Binding-site contacts:
Ligand atom O1B contacts residue VAL170 of chain 1.C at 3.5 Å.
Ligand atom C2U contacts residue PRO129 of chain 1.C at 3.5 Å (hydrophobic).
Ligand atom C7 contacts residue ASN27 of chain 1.C at 3.3 Å.
Ligand atom C5D contacts residue VAL334 of chain 1.C at 3.6 Å (hydrophobic).
Ligand atom C5U contacts residue SER169 of chain 1.C at 3.4 Å.
Ligand atom C4 contacts residue ASP312 of chain 1.C at 3.2 Å.
Ligand atom O2U contacts residue ASP131 of chain 1.C at 3.5 Å (salt-bridge).
Ligand atom O7 contacts residue ASN27 of chain 1.C at 3.3 Å.
Ligand atom O5 contacts residue VAL170 of chain 1.C at 3.5 Å.
Ligand atom O2D contacts residue PRO129 of chain 1.C at 3.4 Å.
Ligand atom O1A contacts residue SER169 of chain 1.C at 2.7 Å (h-bond).
Ligand atom O3 contacts residue ASP312 of chain 1.C at 3.2 Å (salt-bridge).
Ligand atom C8 contacts residue ALA100 of chain 1.C at 3.4 Å (hydrophobic).
Ligand atom O4D contacts residue PHE167 of chain 1.C at 3.5 Å.
Ligand atom O2A contacts residue VAL170 of chain 1.C at 2.8 Å (h-bond).
Ligand atom C5U contacts residue PRO129 of chain 1.C at 3.4 Å (hydrophobic).
Ligand atom O4U contacts residue PRO129 of chain 1.C at 3.4 Å (h-bond).
Ligand atom O4U contacts residue ILE130 of chain 1.C at 3.1 Å.
Ligand atom N3U contacts residue PRO129 of chain 1.C at 3.1 Å (h-bond).
Ligand atom O2A contacts residue SER169 of chain 1.C at 3.4 Å.
Ligand atom C2 contacts residue ASN27 of chain 1.C at 3.4 Å.
Ligand atom O2B contacts residue ARG128 of chain 1.C at 3.1 Å (salt-bridge).
Ligand atom O2D contacts residue ARG128 of chain 1.C at 3.2 Å.
Ligand atom N3U contacts residue ASP131 of chain 1.C at 2.8 Å (salt-bridge).
Ligand atom O1E contacts residue LYS26 of chain 1.C at 3.0 Å (salt-bridge).
Ligand atom O1E contacts residue ASN27 of chain 1.C at 3.3 Å (h-bond).
Ligand atom O3D contacts residue VAL334 of chain 1.C at 2.5 Å (h-bond).
Ligand atom O2D contacts residue SER127 of chain 1.C at 3.1 Å (h-bond).
Ligand atom O1B contacts residue GLY171 of chain 1.C at 2.8 Å (h-bond).
Ligand atom C8 contacts residue ASN27 of chain 1.C at 3.4 Å.
Ligand atom O2U contacts residue PRO129 of chain 1.C at 3.2 Å.
Ligand atom O3 contacts residue ASN27 of chain 1.C at 3.1 Å (h-bond).
Ligand atom O4U contacts residue ASP131 of chain 1.C at 3.3 Å (salt-bridge).
Ligand atom N2 contacts residue ASN27 of chain 1.C at 3.5 Å (h-bond).
Ligand atom C4U contacts residue PRO129 of chain 1.C at 3.0 Å (hydrophobic).
Ligand atom O4 contacts residue ASP312 of chain 1.C at 2.6 Å (salt-bridge).
Ligand atom O1 contacts residue ARG128 of chain 1.C at 3.5 Å (salt-bridge).
Ligand atom O4U contacts residue LEU132 of chain 1.C at 2.8 Å (h-bond).
Ligand atom O4 contacts residue THR311 of chain 1.C at 3.5 Å.
Ligand atom C3D contacts residue VAL334 of chain 1.C at 3.3 Å (hydrophobic).

Sequence of chain 1.C:
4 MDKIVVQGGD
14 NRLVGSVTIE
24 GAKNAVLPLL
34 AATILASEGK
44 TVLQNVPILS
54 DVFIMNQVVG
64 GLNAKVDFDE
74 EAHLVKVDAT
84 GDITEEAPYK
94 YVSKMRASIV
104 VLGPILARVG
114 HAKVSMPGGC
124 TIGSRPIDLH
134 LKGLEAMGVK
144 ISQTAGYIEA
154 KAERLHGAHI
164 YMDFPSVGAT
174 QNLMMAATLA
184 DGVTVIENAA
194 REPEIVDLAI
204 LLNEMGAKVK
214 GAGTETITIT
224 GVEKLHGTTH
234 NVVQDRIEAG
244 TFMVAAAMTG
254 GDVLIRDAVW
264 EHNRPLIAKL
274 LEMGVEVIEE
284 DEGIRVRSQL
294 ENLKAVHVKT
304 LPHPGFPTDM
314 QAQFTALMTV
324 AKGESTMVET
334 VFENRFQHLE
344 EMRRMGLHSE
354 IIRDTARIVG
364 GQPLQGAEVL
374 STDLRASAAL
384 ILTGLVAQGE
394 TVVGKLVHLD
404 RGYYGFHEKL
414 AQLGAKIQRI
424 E

A small-molecule ligand and the protein it binds are described below.
Small molecule (SMILES): C=C(O[C@H]1[C@H](O)[C@@H](CO)O[C@H](O[P](=O)(O)O[P](=O)(O)OC[C@H]2O[C@@H](n3ccc(=O)[nH]c3=O)[C@H](O)[C@@H]2O)[C@@H]1NC(C)=O)C(=O)O